Sequence of chain 1.A:
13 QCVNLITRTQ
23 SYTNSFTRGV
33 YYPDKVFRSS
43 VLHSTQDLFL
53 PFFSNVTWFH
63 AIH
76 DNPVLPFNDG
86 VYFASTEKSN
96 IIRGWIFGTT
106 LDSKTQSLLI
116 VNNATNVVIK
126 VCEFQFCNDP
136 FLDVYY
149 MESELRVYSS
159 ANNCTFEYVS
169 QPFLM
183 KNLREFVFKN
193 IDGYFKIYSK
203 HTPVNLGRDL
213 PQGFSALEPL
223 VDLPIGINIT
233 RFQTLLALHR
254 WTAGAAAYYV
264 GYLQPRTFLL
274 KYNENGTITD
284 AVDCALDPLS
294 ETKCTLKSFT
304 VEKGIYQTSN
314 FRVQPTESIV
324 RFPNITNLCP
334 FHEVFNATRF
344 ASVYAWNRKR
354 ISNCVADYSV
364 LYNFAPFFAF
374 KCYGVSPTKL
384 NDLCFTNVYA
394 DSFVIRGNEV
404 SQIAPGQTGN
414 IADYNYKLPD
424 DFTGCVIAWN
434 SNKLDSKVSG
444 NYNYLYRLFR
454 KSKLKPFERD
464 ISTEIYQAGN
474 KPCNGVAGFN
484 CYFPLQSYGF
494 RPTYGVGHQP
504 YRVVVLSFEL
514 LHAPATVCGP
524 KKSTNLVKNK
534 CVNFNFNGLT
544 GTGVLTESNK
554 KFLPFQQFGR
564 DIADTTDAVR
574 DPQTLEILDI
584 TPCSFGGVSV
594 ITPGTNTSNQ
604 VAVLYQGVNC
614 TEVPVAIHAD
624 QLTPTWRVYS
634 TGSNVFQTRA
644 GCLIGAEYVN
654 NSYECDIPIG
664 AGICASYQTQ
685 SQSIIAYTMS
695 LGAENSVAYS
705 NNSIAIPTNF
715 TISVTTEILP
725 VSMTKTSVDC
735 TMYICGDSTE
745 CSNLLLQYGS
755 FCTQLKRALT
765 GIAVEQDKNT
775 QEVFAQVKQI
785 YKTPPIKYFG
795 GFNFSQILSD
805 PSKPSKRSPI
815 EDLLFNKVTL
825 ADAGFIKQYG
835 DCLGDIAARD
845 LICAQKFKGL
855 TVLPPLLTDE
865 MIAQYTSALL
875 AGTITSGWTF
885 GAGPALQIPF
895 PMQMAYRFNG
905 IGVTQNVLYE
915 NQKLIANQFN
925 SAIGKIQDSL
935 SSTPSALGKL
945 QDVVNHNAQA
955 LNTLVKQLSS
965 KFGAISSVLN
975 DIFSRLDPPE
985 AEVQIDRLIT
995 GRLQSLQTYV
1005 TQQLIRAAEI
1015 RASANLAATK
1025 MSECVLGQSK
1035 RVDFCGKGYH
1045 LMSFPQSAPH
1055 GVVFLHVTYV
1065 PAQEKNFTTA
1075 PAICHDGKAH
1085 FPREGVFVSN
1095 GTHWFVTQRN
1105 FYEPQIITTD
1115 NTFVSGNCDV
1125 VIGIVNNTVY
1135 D

Binding-site contacts:
Ligand atom O5 contacts residue ASN327 of chain 1.A at 2.4 Å (h-bond).
Ligand atom C4 contacts residue ASN327 of chain 1.A at 4.2 Å.
Ligand atom N2 contacts residue GLN576 of chain 1.A at 4.4 Å.
Ligand atom C8 contacts residue ASN327 of chain 1.A at 3.5 Å.
Ligand atom C1 contacts residue ASN327 of chain 1.A at 1.4 Å.
Ligand atom C5 contacts residue ASN327 of chain 1.A at 3.7 Å.
Ligand atom C2 contacts residue ASN327 of chain 1.A at 2.4 Å.
Ligand atom C7 contacts residue ASN327 of chain 1.A at 3.3 Å.
Ligand atom O7 contacts residue ASN327 of chain 1.A at 4.2 Å.
Ligand atom N2 contacts residue ASN327 of chain 1.A at 2.9 Å (h-bond).
Ligand atom C3 contacts residue ASN327 of chain 1.A at 3.8 Å.
Ligand atom O7 contacts residue GLN576 of chain 1.A at 4.1 Å.
Ligand atom C1 contacts residue GLN576 of chain 1.A at 4.2 Å.

A small-molecule ligand and the protein it binds are described below.
Small molecule (SMILES): CC(=O)N[C@@H]1[C@@H](O)[C@H](O)[C@@H](CO)O[C@H]1O